This protein binds this small molecule.
Small molecule (SMILES): O=C(O)[C@@](O)(COP(=O)(O)O)[C@H](O)[C@H](O)COP(=O)(O)O

Sequence of chain 1.M:
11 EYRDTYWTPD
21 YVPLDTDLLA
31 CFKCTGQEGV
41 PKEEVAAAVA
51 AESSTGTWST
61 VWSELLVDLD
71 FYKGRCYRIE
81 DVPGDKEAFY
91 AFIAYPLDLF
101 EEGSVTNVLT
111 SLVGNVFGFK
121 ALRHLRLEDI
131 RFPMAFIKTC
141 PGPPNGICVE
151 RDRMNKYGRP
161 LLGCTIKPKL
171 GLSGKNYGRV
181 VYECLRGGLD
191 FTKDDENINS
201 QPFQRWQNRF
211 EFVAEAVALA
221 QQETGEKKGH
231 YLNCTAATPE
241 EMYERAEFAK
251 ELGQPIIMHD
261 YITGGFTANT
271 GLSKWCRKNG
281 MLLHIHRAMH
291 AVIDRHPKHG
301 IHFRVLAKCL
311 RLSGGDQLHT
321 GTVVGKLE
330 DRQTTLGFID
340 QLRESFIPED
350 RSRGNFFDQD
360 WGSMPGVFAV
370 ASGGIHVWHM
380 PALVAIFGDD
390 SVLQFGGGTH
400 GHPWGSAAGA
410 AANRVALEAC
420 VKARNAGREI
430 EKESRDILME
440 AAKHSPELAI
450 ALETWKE

Binding-site contacts:
Ligand atom P1 contacts residue SER59 of chain 1.M at 4.2 Å.
Ligand atom C3 contacts residue GLY373 of chain 1.C at 3.7 Å.
Ligand atom O6P contacts residue LYS167 of chain 1.C at 3.3 Å.
Ligand atom C5 contacts residue GLY373 of chain 1.C at 3.8 Å.
Ligand atom O3P contacts residue GLY397 of chain 1.C at 4.3 Å.
Ligand atom O5P contacts residue GLY395 of chain 1.C at 2.9 Å.
Ligand atom O3 contacts residue GLY396 of chain 1.C at 2.9 Å (h-bond).
Ligand atom C1 contacts residue SER59 of chain 1.M at 4.4 Å.
Ligand atom O5 contacts residue GLY372 of chain 1.C at 4.1 Å.
Ligand atom O6P contacts residue GLY395 of chain 1.C at 2.6 Å.
Ligand atom O1P contacts residue TRP454 of chain 1.C at 3.1 Å (h-bond).
Ligand atom O6P contacts residue GLY396 of chain 1.C at 3.2 Å (h-bond).
Ligand atom O2P contacts residue GLY396 of chain 1.C at 2.8 Å (h-bond).
Ligand atom O5 contacts residue GLY373 of chain 1.C at 3.2 Å (h-bond).
Ligand atom P2 contacts residue GLY396 of chain 1.C at 3.2 Å.
Ligand atom P1 contacts residue GLY396 of chain 1.C at 3.6 Å.
Ligand atom O1 contacts residue SER59 of chain 1.M at 3.8 Å.
Ligand atom O3 contacts residue GLY395 of chain 1.C at 4.0 Å.
Ligand atom O3 contacts residue GLY373 of chain 1.C at 3.9 Å.
Ligand atom C2 contacts residue SER59 of chain 1.M at 4.2 Å.
Ligand atom O3P contacts residue GLY396 of chain 1.C at 3.4 Å (h-bond).
Ligand atom O2P contacts residue SER59 of chain 1.M at 3.8 Å.
Ligand atom O5P contacts residue GLY372 of chain 1.C at 4.4 Å.
Ligand atom C1 contacts residue GLY396 of chain 1.C at 3.9 Å.
Ligand atom O5 contacts residue GLY395 of chain 1.C at 3.5 Å (h-bond).
Ligand atom O4P contacts residue GLY395 of chain 1.C at 1.1 Å (h-bond).
Ligand atom O2P contacts residue TRP454 of chain 1.C at 4.3 Å.
Ligand atom O2 contacts residue SER59 of chain 1.M at 3.0 Å (h-bond).
Ligand atom O2P contacts residue GLY400 of chain 1.C at 3.3 Å.
Ligand atom O4P contacts residue PHE394 of chain 1.C at 2.4 Å.
Ligand atom P2 contacts residue GLY395 of chain 1.C at 2.3 Å.
Ligand atom O5 contacts residue GLY396 of chain 1.C at 3.8 Å.
Ligand atom P1 contacts residue TRP454 of chain 1.C at 3.3 Å.
Ligand atom O4P contacts residue GLY397 of chain 1.C at 4.2 Å.
Ligand atom C3 contacts residue GLY396 of chain 1.C at 4.2 Å.
Ligand atom O3 contacts residue GLY397 of chain 1.C at 3.9 Å.
Ligand atom P2 contacts residue PHE394 of chain 1.C at 3.7 Å.
Ligand atom O3P contacts residue TRP454 of chain 1.C at 2.4 Å (h-bond).
Ligand atom O4P contacts residue GLY396 of chain 1.C at 2.4 Å (h-bond).
Ligand atom O5P contacts residue PHE394 of chain 1.C at 3.9 Å.

Sequence of chain 1.C:
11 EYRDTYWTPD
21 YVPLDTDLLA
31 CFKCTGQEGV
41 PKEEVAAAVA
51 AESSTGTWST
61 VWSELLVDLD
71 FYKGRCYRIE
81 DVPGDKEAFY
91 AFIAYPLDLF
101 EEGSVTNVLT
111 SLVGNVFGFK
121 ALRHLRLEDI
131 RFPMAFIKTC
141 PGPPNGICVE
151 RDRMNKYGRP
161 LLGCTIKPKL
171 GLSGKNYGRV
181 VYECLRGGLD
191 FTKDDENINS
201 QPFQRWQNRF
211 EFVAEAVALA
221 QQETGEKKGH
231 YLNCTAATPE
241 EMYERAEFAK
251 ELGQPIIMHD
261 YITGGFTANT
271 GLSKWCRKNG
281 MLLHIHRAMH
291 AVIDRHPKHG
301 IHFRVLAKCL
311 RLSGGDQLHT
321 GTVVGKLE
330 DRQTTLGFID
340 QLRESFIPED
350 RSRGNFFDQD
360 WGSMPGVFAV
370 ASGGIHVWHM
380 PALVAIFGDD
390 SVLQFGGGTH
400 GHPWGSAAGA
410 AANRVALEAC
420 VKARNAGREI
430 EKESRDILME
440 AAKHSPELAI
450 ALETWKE